Binding-site contacts:
Ligand atom OXT contacts residue GLU181 of chain 1.D at 4.4 Å.
Ligand atom CB contacts residue LEU159 of chain 1.D at 4.4 Å (hydrophobic).
Ligand atom CE1 contacts residue GLN195 of chain 1.F at 4.1 Å.
Ligand atom N contacts residue LEU159 of chain 1.D at 3.6 Å.
Ligand atom NE2 contacts residue ILE184 of chain 1.D at 4.4 Å.
Ligand atom CG contacts residue TYR185 of chain 1.D at 4.1 Å (hydrophobic).
Ligand atom OXT contacts residue LEU159 of chain 1.D at 3.8 Å.
Ligand atom N contacts residue GLU181 of chain 1.D at 3.5 Å (salt-bridge).
Ligand atom O contacts residue LEU159 of chain 1.D at 3.4 Å.
Ligand atom CB contacts residue ILE184 of chain 1.D at 4.2 Å (hydrophobic).
Ligand atom CE1 contacts residue LEU191 of chain 1.F at 3.4 Å (hydrophobic).
Ligand atom ND1 contacts residue GLN195 of chain 1.F at 3.4 Å (h-bond).
Ligand atom C contacts residue LEU159 of chain 1.D at 3.6 Å (hydrophobic).
Ligand atom CD2 contacts residue TYR180 of chain 1.F at 3.8 Å (hydrophobic).
Ligand atom N contacts residue TYR185 of chain 1.D at 3.7 Å.
Ligand atom OXT contacts residue GLN195 of chain 1.F at 3.7 Å.
Ligand atom NE2 contacts residue TYR185 of chain 1.D at 3.7 Å.
Ligand atom NE2 contacts residue GLU192 of chain 1.F at 4.4 Å.
Ligand atom N contacts residue ILE184 of chain 1.D at 4.5 Å.
Ligand atom CG contacts residue GLN195 of chain 1.F at 4.3 Å.
Ligand atom CA contacts residue GLN195 of chain 1.F at 4.0 Å.
Ligand atom NE2 contacts residue VAL188 of chain 1.F at 4.0 Å.
Ligand atom CD2 contacts residue TYR185 of chain 1.D at 3.6 Å (hydrophobic).
Ligand atom NE2 contacts residue TYR180 of chain 1.F at 4.1 Å.
Ligand atom CB contacts residue GLN195 of chain 1.F at 4.4 Å.
Ligand atom CE1 contacts residue TYR185 of chain 1.D at 4.3 Å (hydrophobic).
Ligand atom CD2 contacts residue ILE184 of chain 1.D at 3.8 Å (hydrophobic).
Ligand atom CE1 contacts residue GLU192 of chain 1.F at 3.9 Å.
Ligand atom CA contacts residue LEU159 of chain 1.D at 4.1 Å (hydrophobic).
Ligand atom ND1 contacts residue LEU191 of chain 1.F at 4.3 Å.
Ligand atom CE1 contacts residue PHE79 of chain 1.F at 4.5 Å (hydrophobic).
Ligand atom O contacts residue GLN195 of chain 1.F at 3.5 Å (h-bond).
Ligand atom CE1 contacts residue VAL188 of chain 1.F at 4.2 Å (hydrophobic).
Ligand atom NE2 contacts residue LEU191 of chain 1.F at 4.0 Å.
Ligand atom ND1 contacts residue PHE79 of chain 1.F at 4.0 Å.
Ligand atom C contacts residue GLN195 of chain 1.F at 3.7 Å.
Ligand atom CA contacts residue TYR185 of chain 1.D at 4.4 Å (hydrophobic).

Sequence of chain 1.F:
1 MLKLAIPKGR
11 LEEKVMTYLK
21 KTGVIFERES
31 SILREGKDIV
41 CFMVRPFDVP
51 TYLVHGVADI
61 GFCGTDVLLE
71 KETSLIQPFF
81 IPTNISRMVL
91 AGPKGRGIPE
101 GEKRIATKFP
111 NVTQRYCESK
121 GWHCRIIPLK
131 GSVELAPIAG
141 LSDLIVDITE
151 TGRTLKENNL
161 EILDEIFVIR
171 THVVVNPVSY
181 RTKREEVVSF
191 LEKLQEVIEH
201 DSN

A protein and the small-molecule ligand that binds it are described below.
Small molecule (SMILES): N[C@@H](Cc1c[nH]c[nH+]1)C(=O)O

Sequence of chain 1.D:
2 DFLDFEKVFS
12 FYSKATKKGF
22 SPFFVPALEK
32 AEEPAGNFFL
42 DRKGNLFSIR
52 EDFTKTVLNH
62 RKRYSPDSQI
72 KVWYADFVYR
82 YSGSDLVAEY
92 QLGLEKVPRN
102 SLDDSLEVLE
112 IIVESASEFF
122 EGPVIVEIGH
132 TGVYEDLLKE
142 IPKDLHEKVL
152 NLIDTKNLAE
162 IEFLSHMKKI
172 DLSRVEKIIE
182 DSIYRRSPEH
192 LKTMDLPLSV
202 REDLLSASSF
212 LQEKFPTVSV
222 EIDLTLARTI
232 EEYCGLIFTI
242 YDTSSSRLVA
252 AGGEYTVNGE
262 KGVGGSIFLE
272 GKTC